Sequence of chain 1.C:
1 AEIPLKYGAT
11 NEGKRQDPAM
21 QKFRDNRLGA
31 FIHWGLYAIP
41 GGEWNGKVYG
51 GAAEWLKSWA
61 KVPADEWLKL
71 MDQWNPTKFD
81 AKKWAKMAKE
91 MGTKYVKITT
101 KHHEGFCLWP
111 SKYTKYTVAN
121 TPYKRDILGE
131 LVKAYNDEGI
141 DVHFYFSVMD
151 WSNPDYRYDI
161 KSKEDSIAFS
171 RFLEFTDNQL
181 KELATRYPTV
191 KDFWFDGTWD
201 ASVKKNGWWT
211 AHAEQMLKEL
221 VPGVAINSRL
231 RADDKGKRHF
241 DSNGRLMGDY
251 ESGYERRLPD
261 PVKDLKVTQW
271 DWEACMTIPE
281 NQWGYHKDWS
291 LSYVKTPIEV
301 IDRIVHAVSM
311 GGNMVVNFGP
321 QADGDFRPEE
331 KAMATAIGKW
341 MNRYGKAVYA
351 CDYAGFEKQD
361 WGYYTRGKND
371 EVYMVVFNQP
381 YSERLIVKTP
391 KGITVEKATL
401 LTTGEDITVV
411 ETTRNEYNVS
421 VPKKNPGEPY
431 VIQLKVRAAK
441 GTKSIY

This protein binds this small molecule.
Small molecule (SMILES): C[C@@H]1N[C@@H](c2cn(-c3ccccc3)nn2)[C@H](O)[C@@H]1O

Binding-site contacts:
Ligand atom NAK contacts residue TRP55 of chain 1.C at 3.9 Å.
Ligand atom CAJ contacts residue TRP199 of chain 1.C at 3.3 Å (hydrophobic).
Ligand atom OAH contacts residue TYR145 of chain 1.C at 3.4 Å (h-bond).
Ligand atom NAE contacts residue ASP196 of chain 1.C at 2.7 Å (salt-bridge).
Ligand atom OAI contacts residue GLU54 of chain 1.C at 2.7 Å (salt-bridge).
Ligand atom CAG contacts residue TRP194 of chain 1.C at 3.7 Å (hydrophobic).
Ligand atom OAI contacts residue HIS103 of chain 1.C at 4.0 Å.
Ligand atom NAE contacts residue GLU255 of chain 1.C at 3.3 Å (salt-bridge).
Ligand atom CAB contacts residue HIS102 of chain 1.C at 3.8 Å.
Ligand atom CAD contacts residue ASP196 of chain 1.C at 3.2 Å.
Ligand atom CAC contacts residue HIS102 of chain 1.C at 4.0 Å.
Ligand atom CAO contacts residue TRP199 of chain 1.C at 4.1 Å (hydrophobic).
Ligand atom OAI contacts residue TRP55 of chain 1.C at 3.2 Å (h-bond).
Ligand atom CAA contacts residue GLU255 of chain 1.C at 3.3 Å.
Ligand atom CAF contacts residue TRP55 of chain 1.C at 3.9 Å (hydrophobic).
Ligand atom CAS contacts residue TRP199 of chain 1.C at 3.4 Å (hydrophobic).
Ligand atom OAH contacts residue ASP196 of chain 1.C at 3.4 Å (salt-bridge).
Ligand atom CAA contacts residue ASP196 of chain 1.C at 3.6 Å.
Ligand atom OAI contacts residue HIS102 of chain 1.C at 3.2 Å (h-bond).
Ligand atom CAG contacts residue GLU255 of chain 1.C at 4.1 Å.
Ligand atom NAL contacts residue TRP55 of chain 1.C at 3.8 Å.
Ligand atom CAD contacts residue GLU255 of chain 1.C at 4.0 Å.
Ligand atom CAN contacts residue TRP199 of chain 1.C at 3.6 Å (hydrophobic).
Ligand atom CAC contacts residue TRP283 of chain 1.C at 3.8 Å (hydrophobic).
Ligand atom CAC contacts residue GLU54 of chain 1.C at 3.5 Å.
Ligand atom CAB contacts residue ASP196 of chain 1.C at 3.9 Å.
Ligand atom OAH contacts residue HIS33 of chain 1.C at 2.7 Å (h-bond).
Ligand atom CAA contacts residue TRP283 of chain 1.C at 3.7 Å (hydrophobic).
Ligand atom CAR contacts residue TRP199 of chain 1.C at 3.4 Å (hydrophobic).
Ligand atom NAE contacts residue ARG229 of chain 1.C at 4.1 Å.
Ligand atom CAG contacts residue HIS33 of chain 1.C at 4.0 Å.
Ligand atom CAG contacts residue TRP283 of chain 1.C at 4.1 Å (hydrophobic).
Ligand atom CAO contacts residue TRP55 of chain 1.C at 3.9 Å (hydrophobic).
Ligand atom NAM contacts residue TRP55 of chain 1.C at 3.4 Å (h-bond).
Ligand atom CAB contacts residue HIS33 of chain 1.C at 3.4 Å.
Ligand atom CAQ contacts residue TRP199 of chain 1.C at 3.8 Å (hydrophobic).
Ligand atom CAG contacts residue ASP196 of chain 1.C at 3.7 Å.
Ligand atom OAH contacts residue HIS102 of chain 1.C at 2.7 Å (h-bond).
Ligand atom NAK contacts residue TRP199 of chain 1.C at 3.7 Å.
Ligand atom CAB contacts residue TRP283 of chain 1.C at 3.6 Å (hydrophobic).